Binding-site contacts:
Ligand atom C13 contacts residue LYS9 of chain 1.P at 4.1 Å.
Ligand atom N24 contacts residue SER8 of chain 1.P at 4.3 Å.
Ligand atom C14 contacts residue SER11 of chain 1.P at 4.3 Å.
Ligand atom O23 contacts residue LYS10 of chain 1.P at 4.5 Å.
Ligand atom N24 contacts residue SER11 of chain 1.P at 3.0 Å (h-bond).
Ligand atom C24 contacts residue SER11 of chain 1.P at 3.4 Å.
Ligand atom C14 contacts residue LYS9 of chain 1.P at 4.0 Å.
Ligand atom C33 contacts residue LYS9 of chain 1.P at 4.2 Å.
Ligand atom O23 contacts residue LYS9 of chain 1.P at 2.3 Å (salt-bridge).
Ligand atom O62 contacts residue LYS9 of chain 1.P at 4.0 Å.
Ligand atom C34 contacts residue SER11 of chain 1.P at 3.6 Å.
Ligand atom N32 contacts residue LYS21 of chain 1.BA at 4.3 Å.
Ligand atom O33 contacts residue SER11 of chain 1.P at 3.7 Å.
Ligand atom O34 contacts residue SER11 of chain 1.P at 4.0 Å.
Ligand atom C34 contacts residue SER8 of chain 1.P at 3.4 Å.
Ligand atom C14 contacts residue SER8 of chain 1.P at 4.2 Å.
Ligand atom C23 contacts residue LYS9 of chain 1.P at 3.7 Å.
Ligand atom O33 contacts residue LYS9 of chain 1.P at 3.5 Å (salt-bridge).
Ligand atom O34 contacts residue SER8 of chain 1.P at 2.8 Å (h-bond).
Ligand atom C24 contacts residue LYS9 of chain 1.P at 4.1 Å.
Ligand atom O34 contacts residue LYS9 of chain 1.P at 3.8 Å.
Ligand atom C24 contacts residue SER8 of chain 1.P at 3.3 Å.

A small-molecule ligand and the protein it binds are described below.
Small molecule (SMILES): NC[C@@H]1O[C@H](O[C@H]2[C@@H](O)[C@H](O[C@@H]3[C@@H](O)[C@H](N)C[C@H](N)[C@H]3O[C@H]3O[C@H](CO)[C@@H](O)[C@H](O)[C@H]3N)O[C@@H]2CO)[C@H](N)[C@@H](O)[C@@H]1O

Sequence of chain 1.P:
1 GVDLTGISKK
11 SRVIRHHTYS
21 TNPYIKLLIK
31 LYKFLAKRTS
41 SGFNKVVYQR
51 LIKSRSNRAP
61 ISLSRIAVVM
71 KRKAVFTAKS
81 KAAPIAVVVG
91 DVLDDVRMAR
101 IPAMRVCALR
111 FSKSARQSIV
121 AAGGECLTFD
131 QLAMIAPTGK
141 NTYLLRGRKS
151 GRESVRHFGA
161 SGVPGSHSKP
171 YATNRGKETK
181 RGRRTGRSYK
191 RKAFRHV

Sequence of chain 1.BA:
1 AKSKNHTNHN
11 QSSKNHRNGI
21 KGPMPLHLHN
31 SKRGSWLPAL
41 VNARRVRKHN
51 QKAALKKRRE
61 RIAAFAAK